The protein below binds the small molecule below.
Small molecule (SMILES): N#Cc1ccc(Cn2cnc3ccccc32)cc1

Sequence of chain 1.A:
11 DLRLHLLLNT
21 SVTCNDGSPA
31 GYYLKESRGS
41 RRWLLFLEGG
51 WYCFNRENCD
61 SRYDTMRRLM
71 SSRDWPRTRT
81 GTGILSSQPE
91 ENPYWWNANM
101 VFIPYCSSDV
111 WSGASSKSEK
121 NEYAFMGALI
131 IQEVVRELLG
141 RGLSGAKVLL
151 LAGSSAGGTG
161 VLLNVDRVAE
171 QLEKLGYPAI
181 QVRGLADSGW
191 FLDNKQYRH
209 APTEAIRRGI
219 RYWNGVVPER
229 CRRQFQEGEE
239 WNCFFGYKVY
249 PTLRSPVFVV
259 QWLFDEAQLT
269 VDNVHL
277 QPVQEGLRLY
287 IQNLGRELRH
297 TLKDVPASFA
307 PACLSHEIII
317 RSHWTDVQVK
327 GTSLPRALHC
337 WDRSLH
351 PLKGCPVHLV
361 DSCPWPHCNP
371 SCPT

Binding-site contacts:
Ligand atom C12 contacts residue VAL269 of chain 1.A at 4.0 Å (hydrophobic).
Ligand atom C6 contacts residue TYR52 of chain 1.A at 4.1 Å (hydrophobic).
Ligand atom C14 contacts residue VAL269 of chain 1.A at 3.7 Å (hydrophobic).
Ligand atom C3 contacts residue PHE191 of chain 1.A at 3.4 Å (hydrophobic).
Ligand atom C9 contacts residue VAL269 of chain 1.A at 3.8 Å (hydrophobic).
Ligand atom C14 contacts residue PHE191 of chain 1.A at 3.6 Å (hydrophobic).
Ligand atom C15 contacts residue LEU192 of chain 1.A at 4.0 Å (hydrophobic).
Ligand atom N3 contacts residue LEU192 of chain 1.A at 4.0 Å.
Ligand atom C1 contacts residue THR159 of chain 1.A at 3.8 Å.
Ligand atom N1 contacts residue TRP51 of chain 1.A at 4.0 Å.
Ligand atom C6 contacts residue THR159 of chain 1.A at 4.0 Å.
Ligand atom C9 contacts residue PHE191 of chain 1.A at 4.2 Å (hydrophobic).
Ligand atom C15 contacts residue PRO210 of chain 1.A at 3.2 Å (hydrophobic).
Ligand atom C2 contacts residue PHE191 of chain 1.A at 4.0 Å (hydrophobic).
Ligand atom N2 contacts residue PHE191 of chain 1.A at 3.7 Å.
Ligand atom N1 contacts residue TYR52 of chain 1.A at 4.0 Å.
Ligand atom C12 contacts residue PRO210 of chain 1.A at 3.5 Å (hydrophobic).
Ligand atom C8 contacts residue TRP51 of chain 1.A at 3.5 Å (hydrophobic).
Ligand atom C2 contacts residue ILE214 of chain 1.A at 4.2 Å (hydrophobic).
Ligand atom C13 contacts residue LEU192 of chain 1.A at 3.9 Å (hydrophobic).
Ligand atom C6 contacts residue ALA156 of chain 1.A at 4.2 Å (hydrophobic).
Ligand atom N3 contacts residue THR211 of chain 1.A at 3.8 Å.
Ligand atom N3 contacts residue ASP193 of chain 1.A at 3.8 Å.
Ligand atom C11 contacts residue PRO210 of chain 1.A at 3.2 Å (hydrophobic).
Ligand atom N3 contacts residue PRO210 of chain 1.A at 3.4 Å.
Ligand atom C4 contacts residue PHE191 of chain 1.A at 3.5 Å (hydrophobic).
Ligand atom C13 contacts residue PHE191 of chain 1.A at 3.9 Å (hydrophobic).
Ligand atom C12 contacts residue PHE243 of chain 1.A at 4.1 Å (hydrophobic).
Ligand atom C5 contacts residue PHE191 of chain 1.A at 4.0 Å (hydrophobic).
Ligand atom C8 contacts residue PHE191 of chain 1.A at 3.9 Å (hydrophobic).
Ligand atom C5 contacts residue TYR52 of chain 1.A at 3.9 Å (hydrophobic).
Ligand atom C13 contacts residue VAL269 of chain 1.A at 3.6 Å (hydrophobic).
Ligand atom C10 contacts residue TYR52 of chain 1.A at 4.1 Å (hydrophobic).
Ligand atom N3 contacts residue PHE243 of chain 1.A at 3.7 Å.
Ligand atom C6 contacts residue VAL110 of chain 1.A at 3.5 Å (hydrophobic).
Ligand atom C10 contacts residue VAL269 of chain 1.A at 3.9 Å (hydrophobic).
Ligand atom C1 contacts residue VAL110 of chain 1.A at 3.5 Å (hydrophobic).
Ligand atom N2 contacts residue TRP51 of chain 1.A at 3.7 Å.
Ligand atom C15 contacts residue PHE243 of chain 1.A at 3.7 Å (hydrophobic).
Ligand atom C7 contacts residue TRP51 of chain 1.A at 3.4 Å (hydrophobic).